Binding-site contacts:
Ligand atom N2 contacts residue MET199 of chain 3.A at 3.4 Å.
Ligand atom C4 contacts residue MET103 of chain 3.A at 3.8 Å (hydrophobic).
Ligand atom C9 contacts residue TYR158 of chain 3.A at 3.6 Å (hydrophobic).
Ligand atom N1 contacts residue NAD1 of chain 3.B at 3.6 Å.
Ligand atom C6 contacts residue PHE149 of chain 3.A at 3.6 Å (hydrophobic).
Ligand atom CL contacts residue MET155 of chain 3.A at 3.8 Å.
Ligand atom N2 contacts residue NAD1 of chain 3.B at 3.2 Å (h-bond).
Ligand atom C10 contacts residue TYR158 of chain 3.A at 3.3 Å (hydrophobic).
Ligand atom C8 contacts residue TYR158 of chain 3.A at 3.6 Å (hydrophobic).
Ligand atom C3 contacts residue NAD1 of chain 3.B at 3.9 Å.
Ligand atom C16 contacts residue TYR158 of chain 3.A at 3.4 Å (hydrophobic).
Ligand atom O contacts residue NAD1 of chain 3.B at 2.7 Å (h-bond).
Ligand atom O2 contacts residue TYR158 of chain 3.A at 3.5 Å (h-bond).
Ligand atom N2 contacts residue ILE194 of chain 3.A at 3.8 Å.
Ligand atom C10 contacts residue MET199 of chain 3.A at 3.5 Å (hydrophobic).
Ligand atom C14 contacts residue PHE149 of chain 3.A at 3.5 Å (hydrophobic).
Ligand atom C2 contacts residue NAD1 of chain 3.B at 3.6 Å.
Ligand atom C13 contacts residue ALA191 of chain 3.A at 3.8 Å (hydrophobic).
Ligand atom C8 contacts residue NAD1 of chain 3.B at 3.5 Å.
Ligand atom C13 contacts residue PHE149 of chain 3.A at 3.5 Å (hydrophobic).
Ligand atom C13 contacts residue TRP222 of chain 3.A at 3.8 Å (hydrophobic).
Ligand atom C12 contacts residue PRO193 of chain 3.A at 3.7 Å (hydrophobic).
Ligand atom C6 contacts residue NAD1 of chain 3.B at 3.6 Å.
Ligand atom C10 contacts residue NAD1 of chain 3.B at 3.9 Å.
Ligand atom O2 contacts residue NAD1 of chain 3.B at 3.4 Å (h-bond).
Ligand atom C7 contacts residue PHE149 of chain 3.A at 3.3 Å (hydrophobic).
Ligand atom CL contacts residue PHE149 of chain 3.A at 3.6 Å.
Ligand atom C1 contacts residue NAD1 of chain 3.B at 3.6 Å.
Ligand atom C9 contacts residue NAD1 of chain 3.B at 3.6 Å.
Ligand atom O1 contacts residue MET199 of chain 3.A at 3.3 Å.
Ligand atom O contacts residue PHE149 of chain 3.A at 3.1 Å.
Ligand atom C15 contacts residue MET155 of chain 3.A at 3.5 Å (hydrophobic).
Ligand atom C15 contacts residue PHE149 of chain 3.A at 3.5 Å (hydrophobic).
Ligand atom C12 contacts residue GLY192 of chain 3.A at 3.9 Å.
Ligand atom C contacts residue GLY96 of chain 3.A at 3.3 Å.
Ligand atom C7 contacts residue NAD1 of chain 3.B at 3.5 Å.
Ligand atom CL contacts residue TRP222 of chain 3.A at 3.4 Å.
Ligand atom CL contacts residue ASP150 of chain 3.A at 3.5 Å.
Ligand atom N2 contacts residue TYR158 of chain 3.A at 3.7 Å.
Ligand atom O1 contacts residue TYR158 of chain 3.A at 3.2 Å (h-bond).

Sequence of chain 1.A:
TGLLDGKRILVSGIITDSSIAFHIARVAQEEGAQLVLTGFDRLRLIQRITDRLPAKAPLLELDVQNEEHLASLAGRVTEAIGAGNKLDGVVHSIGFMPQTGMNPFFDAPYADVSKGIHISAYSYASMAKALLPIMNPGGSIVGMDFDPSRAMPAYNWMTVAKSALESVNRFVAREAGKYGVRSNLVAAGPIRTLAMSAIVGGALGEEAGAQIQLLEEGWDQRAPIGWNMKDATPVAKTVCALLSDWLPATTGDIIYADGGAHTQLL

Sequence of chain 3.A:
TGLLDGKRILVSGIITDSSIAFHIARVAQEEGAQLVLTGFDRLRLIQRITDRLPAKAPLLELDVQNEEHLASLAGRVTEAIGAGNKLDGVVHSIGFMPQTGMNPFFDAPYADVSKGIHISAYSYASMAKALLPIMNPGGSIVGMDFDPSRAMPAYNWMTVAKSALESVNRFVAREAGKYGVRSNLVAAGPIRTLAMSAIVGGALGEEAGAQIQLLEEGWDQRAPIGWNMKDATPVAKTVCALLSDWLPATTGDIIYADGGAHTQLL

This protein binds this small molecule.
Small molecule (SMILES): NC(=O)c1nn(-c2ccccc2)c(=O)cc1Oc1ccc(Cl)cc1